Binding-site contacts:
Ligand atom C7 contacts residue ASN118 of chain 6.A at 3.8 Å.
Ligand atom C6 contacts residue THR120 of chain 6.A at 3.8 Å.
Ligand atom O5 contacts residue ASN118 of chain 6.A at 2.4 Å (h-bond).
Ligand atom O6 contacts residue PHE119 of chain 6.A at 2.8 Å (h-bond).
Ligand atom C3 contacts residue ASN118 of chain 6.A at 3.8 Å.
Ligand atom C1 contacts residue THR89 of chain 6.A at 4.2 Å.
Ligand atom C5 contacts residue THR120 of chain 6.A at 4.2 Å.
Ligand atom C2 contacts residue ASN118 of chain 6.A at 2.5 Å.
Ligand atom C8 contacts residue ASN118 of chain 6.A at 3.7 Å.
Ligand atom O6 contacts residue ASN118 of chain 6.A at 4.2 Å.
Ligand atom C8 contacts residue ASP67 of chain 6.A at 3.7 Å.
Ligand atom O5 contacts residue THR120 of chain 6.A at 3.4 Å (h-bond).
Ligand atom C8 contacts residue SER66 of chain 6.A at 3.6 Å.
Ligand atom C6 contacts residue PHE119 of chain 6.A at 4.0 Å (hydrophobic).
Ligand atom N2 contacts residue ASN118 of chain 6.A at 2.9 Å (h-bond).
Ligand atom C4 contacts residue ASN118 of chain 6.A at 4.2 Å.
Ligand atom C5 contacts residue ASN118 of chain 6.A at 3.6 Å.
Ligand atom C1 contacts residue SER66 of chain 6.A at 4.5 Å.
Ligand atom O5 contacts residue THR89 of chain 6.A at 4.5 Å.
Ligand atom O5 contacts residue PHE119 of chain 6.A at 3.9 Å.
Ligand atom O6 contacts residue THR120 of chain 6.A at 3.6 Å (h-bond).
Ligand atom O6 contacts residue THR89 of chain 6.A at 3.9 Å.
Ligand atom C1 contacts residue ASN118 of chain 6.A at 1.4 Å.
Ligand atom N2 contacts residue TYR90 of chain 6.A at 4.4 Å.

A protein and the small-molecule ligand that binds it are described below.
Small molecule (SMILES): CC(=O)N[C@@H]1[C@@H](O)[C@H](O)[C@@H](CO)O[C@H]1O

Sequence of chain 6.A:
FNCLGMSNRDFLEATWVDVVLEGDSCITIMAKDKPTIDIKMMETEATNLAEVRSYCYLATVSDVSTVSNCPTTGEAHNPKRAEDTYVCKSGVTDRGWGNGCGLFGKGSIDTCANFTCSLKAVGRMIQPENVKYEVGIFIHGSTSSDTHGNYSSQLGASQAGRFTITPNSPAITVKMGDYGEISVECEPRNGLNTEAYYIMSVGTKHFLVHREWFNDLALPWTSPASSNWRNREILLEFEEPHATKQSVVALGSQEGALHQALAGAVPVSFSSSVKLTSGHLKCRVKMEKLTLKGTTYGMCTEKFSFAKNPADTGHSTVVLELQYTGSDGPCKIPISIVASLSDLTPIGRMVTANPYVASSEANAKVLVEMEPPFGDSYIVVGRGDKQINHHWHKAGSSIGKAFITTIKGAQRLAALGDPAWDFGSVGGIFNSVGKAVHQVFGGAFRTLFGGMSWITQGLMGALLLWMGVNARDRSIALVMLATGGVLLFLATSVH